The protein below binds the small molecule below.
Small molecule (SMILES): Nc1nc2c(ncn2[C@H]2C[C@H](O)[C@@H](CO[P](=O)(O)O[P](=O)(O)OP(=O)(O)O)O2)c(=O)[nH]1

Binding-site contacts:
Ligand atom O1G contacts residue ARG240 of chain 1.B at 2.7 Å (salt-bridge).
Ligand atom C5' contacts residue VAL5 of chain 1.A at 3.1 Å (hydrophobic).
Ligand atom C4' contacts residue VAL5 of chain 1.A at 3.2 Å (hydrophobic).
Ligand atom O2B contacts residue DGT1 of chain 1.X at 2.6 Å (h-bond).
Ligand atom N9 contacts residue PHE45 of chain 1.D at 3.5 Å.
Ligand atom C4 contacts residue ARG221 of chain 1.B at 3.2 Å.
Ligand atom PB contacts residue LYS265 of chain 1.D at 3.5 Å.
Ligand atom O1G contacts residue LYS265 of chain 1.D at 3.2 Å (salt-bridge).
Ligand atom O1A contacts residue LYS242 of chain 1.B at 3.4 Å.
Ligand atom C2' contacts residue VAL44 of chain 1.D at 3.5 Å (hydrophobic).
Ligand atom O2A contacts residue ARG221 of chain 1.B at 2.8 Å (salt-bridge).
Ligand atom O2G contacts residue MG1 of chain 1.J at 2.0 Å.
Ligand atom O2A contacts residue LYS242 of chain 1.B at 2.9 Å (salt-bridge).
Ligand atom O2G contacts residue DGT1 of chain 1.X at 2.9 Å (h-bond).
Ligand atom O2B contacts residue MG1 of chain 1.J at 1.9 Å.
Ligand atom PG contacts residue MG1 of chain 1.J at 3.3 Å.
Ligand atom O2G contacts residue LYS411 of chain 1.B at 3.0 Å (salt-bridge).
Ligand atom O6 contacts residue ASN246 of chain 1.B at 3.1 Å (h-bond).
Ligand atom O3B contacts residue LYS265 of chain 1.D at 3.0 Å (salt-bridge).
Ligand atom O3A contacts residue DGT1 of chain 1.X at 3.0 Å (h-bond).
Ligand atom O3' contacts residue ASN7 of chain 1.A at 2.9 Å (h-bond).
Ligand atom C5 contacts residue ARG221 of chain 1.B at 3.4 Å.
Ligand atom O6 contacts residue ARG260 of chain 1.D at 3.3 Å.
Ligand atom C3' contacts residue VAL44 of chain 1.D at 3.3 Å (hydrophobic).
Ligand atom N2 contacts residue ASN7 of chain 1.A at 3.2 Å (h-bond).
Ligand atom PB contacts residue MG1 of chain 1.J at 3.1 Å.
Ligand atom O1B contacts residue HIS264 of chain 1.D at 3.0 Å.
Ligand atom O1B contacts residue LYS265 of chain 1.D at 2.9 Å (salt-bridge).
Ligand atom O3' contacts residue VAL44 of chain 1.D at 2.8 Å (h-bond).
Ligand atom O3B contacts residue LYS242 of chain 1.B at 3.4 Å.
Ligand atom O4' contacts residue ARG221 of chain 1.B at 3.1 Å (salt-bridge).
Ligand atom O1A contacts residue HIS264 of chain 1.D at 2.8 Å (h-bond).
Ligand atom O3G contacts residue ARG240 of chain 1.B at 3.0 Å (salt-bridge).
Ligand atom PG contacts residue ARG240 of chain 1.B at 3.5 Å.
Ligand atom N9 contacts residue ARG221 of chain 1.B at 3.4 Å (salt-bridge).
Ligand atom N2 contacts residue ILE213 of chain 1.D at 3.3 Å.
Ligand atom PB contacts residue DGT1 of chain 1.X at 3.5 Å.
Ligand atom C1' contacts residue PHE45 of chain 1.D at 3.5 Å (hydrophobic).
Ligand atom O1G contacts residue LYS411 of chain 1.B at 3.5 Å.
Ligand atom N7 contacts residue ARG221 of chain 1.B at 3.3 Å (salt-bridge).

Sequence of chain 1.D:
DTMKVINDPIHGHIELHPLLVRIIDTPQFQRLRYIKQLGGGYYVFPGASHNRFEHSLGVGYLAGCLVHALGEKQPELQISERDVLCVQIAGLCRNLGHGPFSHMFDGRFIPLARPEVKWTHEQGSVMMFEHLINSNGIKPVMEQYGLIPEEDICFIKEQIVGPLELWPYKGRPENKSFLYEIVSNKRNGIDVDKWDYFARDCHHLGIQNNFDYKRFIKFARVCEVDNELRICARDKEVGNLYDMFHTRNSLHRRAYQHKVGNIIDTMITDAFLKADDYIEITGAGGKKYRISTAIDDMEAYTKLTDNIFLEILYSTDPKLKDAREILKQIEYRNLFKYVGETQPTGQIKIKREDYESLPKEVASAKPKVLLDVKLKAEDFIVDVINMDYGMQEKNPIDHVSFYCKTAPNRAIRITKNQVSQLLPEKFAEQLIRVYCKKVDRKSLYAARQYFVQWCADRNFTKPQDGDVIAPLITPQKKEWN

Sequence of chain 1.B:
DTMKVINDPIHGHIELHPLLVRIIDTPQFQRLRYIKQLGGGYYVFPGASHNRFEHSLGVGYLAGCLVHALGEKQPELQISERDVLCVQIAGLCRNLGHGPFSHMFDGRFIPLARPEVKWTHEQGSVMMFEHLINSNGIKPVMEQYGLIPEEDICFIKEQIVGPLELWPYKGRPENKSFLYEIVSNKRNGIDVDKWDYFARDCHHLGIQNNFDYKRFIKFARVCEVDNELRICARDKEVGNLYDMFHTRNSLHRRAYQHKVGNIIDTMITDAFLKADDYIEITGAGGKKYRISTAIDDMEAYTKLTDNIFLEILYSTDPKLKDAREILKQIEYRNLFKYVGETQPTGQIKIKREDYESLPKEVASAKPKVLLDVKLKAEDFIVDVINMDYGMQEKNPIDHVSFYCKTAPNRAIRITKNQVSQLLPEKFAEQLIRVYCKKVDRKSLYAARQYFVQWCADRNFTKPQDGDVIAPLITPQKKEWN

Sequence of chain 1.A:
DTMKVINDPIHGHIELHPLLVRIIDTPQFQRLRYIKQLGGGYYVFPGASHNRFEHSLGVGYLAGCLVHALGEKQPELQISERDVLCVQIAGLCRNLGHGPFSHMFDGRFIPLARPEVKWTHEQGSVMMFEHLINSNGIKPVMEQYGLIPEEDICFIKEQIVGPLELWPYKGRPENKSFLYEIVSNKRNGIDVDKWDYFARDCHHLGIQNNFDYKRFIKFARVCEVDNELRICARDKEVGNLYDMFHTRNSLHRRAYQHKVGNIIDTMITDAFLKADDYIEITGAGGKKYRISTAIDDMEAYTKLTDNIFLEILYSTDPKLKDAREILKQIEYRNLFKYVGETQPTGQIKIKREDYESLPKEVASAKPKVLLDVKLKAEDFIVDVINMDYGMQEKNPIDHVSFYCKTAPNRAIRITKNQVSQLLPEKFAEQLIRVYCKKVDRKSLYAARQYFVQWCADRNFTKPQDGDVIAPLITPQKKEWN